Sequence of chain 1.C:
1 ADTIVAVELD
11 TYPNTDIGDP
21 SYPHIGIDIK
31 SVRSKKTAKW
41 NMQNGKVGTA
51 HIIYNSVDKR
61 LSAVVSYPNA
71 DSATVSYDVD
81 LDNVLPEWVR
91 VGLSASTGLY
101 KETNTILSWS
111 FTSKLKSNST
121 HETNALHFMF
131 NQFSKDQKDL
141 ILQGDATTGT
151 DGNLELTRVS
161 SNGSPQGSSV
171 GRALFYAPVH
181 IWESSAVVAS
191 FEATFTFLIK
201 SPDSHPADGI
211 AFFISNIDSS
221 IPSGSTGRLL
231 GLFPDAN

Binding-site contacts:
Ligand atom C4M contacts residue ARG228 of chain 1.C at 3.5 Å.
Ligand atom O7 contacts residue ASP16 of chain 1.C at 3.6 Å.
Ligand atom C1M contacts residue LEU99 of chain 1.C at 3.6 Å (hydrophobic).
Ligand atom O6M contacts residue ASP208 of chain 1.C at 2.6 Å (salt-bridge).
Ligand atom C6A contacts residue TYR100 of chain 1.C at 3.8 Å (hydrophobic).
Ligand atom C9 contacts residue ASP16 of chain 1.C at 3.5 Å.
Ligand atom O5M contacts residue LEU99 of chain 1.C at 3.5 Å (h-bond).
Ligand atom C4M contacts residue ASP208 of chain 1.C at 3.3 Å.
Ligand atom C4M contacts residue GLY227 of chain 1.C at 3.8 Å.
Ligand atom C3A contacts residue LEU99 of chain 1.C at 3.9 Å (hydrophobic).
Ligand atom O6M contacts residue GLY98 of chain 1.C at 3.4 Å (h-bond).
Ligand atom O4M contacts residue ASN14 of chain 1.C at 2.9 Å (h-bond).
Ligand atom C4A contacts residue LEU99 of chain 1.C at 3.8 Å (hydrophobic).
Ligand atom C1 contacts residue TYR12 of chain 1.C at 3.6 Å (hydrophobic).
Ligand atom C24 contacts residue TYR12 of chain 1.C at 3.5 Å (hydrophobic).
Ligand atom O4M contacts residue GLY227 of chain 1.C at 3.8 Å.
Ligand atom C3C contacts residue TYR12 of chain 1.C at 3.8 Å (hydrophobic).
Ligand atom C5M contacts residue TYR12 of chain 1.C at 3.8 Å (hydrophobic).
Ligand atom O6M contacts residue LEU99 of chain 1.C at 3.2 Å (h-bond).
Ligand atom C12 contacts residue TYR100 of chain 1.C at 3.5 Å (hydrophobic).
Ligand atom C8 contacts residue ASP16 of chain 1.C at 3.9 Å.
Ligand atom O1B contacts residue TYR100 of chain 1.C at 3.9 Å.
Ligand atom C5M contacts residue ASP208 of chain 1.C at 3.9 Å.
Ligand atom C6M contacts residue ASP208 of chain 1.C at 3.5 Å.
Ligand atom C6M contacts residue TYR12 of chain 1.C at 3.7 Å (hydrophobic).
Ligand atom O6M contacts residue TYR100 of chain 1.C at 3.1 Å (h-bond).
Ligand atom O4M contacts residue ASP208 of chain 1.C at 2.4 Å (salt-bridge).
Ligand atom O3M contacts residue ARG228 of chain 1.C at 2.9 Å (salt-bridge).
Ligand atom O6M contacts residue ALA207 of chain 1.C at 3.4 Å.
Ligand atom C22 contacts residue LEU99 of chain 1.C at 3.5 Å (hydrophobic).
Ligand atom C3M contacts residue ARG228 of chain 1.C at 3.8 Å.
Ligand atom N1T contacts residue TYR12 of chain 1.C at 2.9 Å (h-bond).
Ligand atom O7P contacts residue LEU99 of chain 1.C at 3.7 Å.
Ligand atom O3M contacts residue GLY227 of chain 1.C at 3.4 Å.
Ligand atom C23 contacts residue TYR12 of chain 1.C at 3.7 Å (hydrophobic).
Ligand atom O4M contacts residue ARG228 of chain 1.C at 3.0 Å (salt-bridge).
Ligand atom C11 contacts residue LEU99 of chain 1.C at 3.7 Å (hydrophobic).
Ligand atom C6M contacts residue ALA207 of chain 1.C at 3.7 Å (hydrophobic).
Ligand atom C6M contacts residue TYR100 of chain 1.C at 3.8 Å (hydrophobic).
Ligand atom C5T contacts residue TYR12 of chain 1.C at 3.6 Å (hydrophobic).

The protein below binds the small molecule below.
Small molecule (SMILES): CCN(CC)c1ccc2c(c1)Oc1cc(N(CC)CC)ccc1C2c1ccccc1C(=O)OCCOCCOCCn1cc(CO[C@H]2O[C@H](CO)[C@@H](O)[C@H](O)[C@H]2O)nn1